This protein binds this small molecule.
Small molecule (SMILES): CCO/N=C/c1ccc(OCC[C@@H](C)CCN2CCN(c3ccnc(N)c3)C2=O)cc1

Binding-site contacts:
Ligand atom CAI contacts residue PHE155 of chain 48.A at 3.1 Å (hydrophobic).
Ligand atom CAZ contacts residue VAL192 of chain 48.A at 3.6 Å (hydrophobic).
Ligand atom CAA contacts residue TYR153 of chain 48.A at 3.9 Å (hydrophobic).
Ligand atom CAJ contacts residue VAL192 of chain 48.A at 3.7 Å (hydrophobic).
Ligand atom NAC contacts residue ALA275 of chain 48.A at 3.5 Å.
Ligand atom CAF contacts residue GLN202 of chain 48.A at 3.5 Å.
Ligand atom NBE contacts residue TRP203 of chain 48.A at 3.8 Å.
Ligand atom CAY contacts residue THR114 of chain 48.A at 3.8 Å.
Ligand atom CAH contacts residue VAL192 of chain 48.A at 3.5 Å (hydrophobic).
Ligand atom CAG contacts residue ASN228 of chain 48.A at 3.3 Å.
Ligand atom CAL contacts residue THR114 of chain 48.A at 3.8 Å.
Ligand atom OAW contacts residue ILE111 of chain 48.A at 3.2 Å.
Ligand atom NAT contacts residue PHE155 of chain 48.A at 3.6 Å.
Ligand atom CAH contacts residue PHE135 of chain 48.A at 3.4 Å (hydrophobic).
Ligand atom CAR contacts residue TYR201 of chain 48.A at 3.2 Å (hydrophobic).
Ligand atom NAC contacts residue THR114 of chain 48.A at 3.1 Å (h-bond).
Ligand atom CAM contacts residue PHE155 of chain 48.A at 3.8 Å (hydrophobic).
Ligand atom CAS contacts residue TYR201 of chain 48.A at 3.7 Å (hydrophobic).
Ligand atom CAJ contacts residue PHE135 of chain 48.A at 3.1 Å (hydrophobic).
Ligand atom OAW contacts residue MET195 of chain 48.A at 3.5 Å.
Ligand atom CBA contacts residue ILE111 of chain 48.A at 3.7 Å (hydrophobic).
Ligand atom CBB contacts residue ASN228 of chain 48.A at 3.7 Å.
Ligand atom CAS contacts residue ASN228 of chain 48.A at 3.8 Å.
Ligand atom CAR contacts residue ASN228 of chain 48.A at 3.7 Å.
Ligand atom CAG contacts residue GLN202 of chain 48.A at 3.5 Å.
Ligand atom OAV contacts residue VAL190 of chain 48.A at 3.9 Å.
Ligand atom CAB contacts residue PHE135 of chain 48.A at 3.8 Å (hydrophobic).
Ligand atom CAA contacts residue PRO177 of chain 48.A at 3.5 Å (hydrophobic).
Ligand atom CAQ contacts residue ILE113 of chain 48.A at 3.9 Å (hydrophobic).
Ligand atom CAA contacts residue VAL179 of chain 48.A at 3.1 Å (hydrophobic).
Ligand atom CAM contacts residue PRO177 of chain 48.A at 3.6 Å (hydrophobic).
Ligand atom CAK contacts residue PHE155 of chain 48.A at 2.9 Å (hydrophobic).
Ligand atom CAE contacts residue PHE137 of chain 48.A at 3.9 Å (hydrophobic).
Ligand atom CAF contacts residue ASN228 of chain 48.A at 3.8 Å.
Ligand atom OAD contacts residue ILE113 of chain 48.A at 3.1 Å (h-bond).
Ligand atom CAN contacts residue PHE135 of chain 48.A at 3.4 Å (hydrophobic).
Ligand atom OAD contacts residue ASP112 of chain 48.A at 3.4 Å.
Ligand atom CAA contacts residue SER178 of chain 48.A at 3.5 Å.
Ligand atom CAB contacts residue PHE131 of chain 48.A at 3.8 Å (hydrophobic).
Ligand atom CAF contacts residue TRP203 of chain 48.A at 3.7 Å (hydrophobic).

Sequence of chain 48.A:
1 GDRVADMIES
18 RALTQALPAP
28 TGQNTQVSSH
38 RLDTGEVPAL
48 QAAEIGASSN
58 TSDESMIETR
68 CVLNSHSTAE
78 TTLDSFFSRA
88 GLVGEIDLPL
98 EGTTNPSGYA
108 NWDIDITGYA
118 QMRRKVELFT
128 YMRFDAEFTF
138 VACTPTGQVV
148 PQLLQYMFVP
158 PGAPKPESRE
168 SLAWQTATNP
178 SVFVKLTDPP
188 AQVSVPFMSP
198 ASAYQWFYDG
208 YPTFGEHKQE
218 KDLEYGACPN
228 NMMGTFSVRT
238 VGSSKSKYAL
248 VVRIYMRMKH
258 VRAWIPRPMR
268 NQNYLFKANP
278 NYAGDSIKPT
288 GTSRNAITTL

Sequence of chain 49.C:
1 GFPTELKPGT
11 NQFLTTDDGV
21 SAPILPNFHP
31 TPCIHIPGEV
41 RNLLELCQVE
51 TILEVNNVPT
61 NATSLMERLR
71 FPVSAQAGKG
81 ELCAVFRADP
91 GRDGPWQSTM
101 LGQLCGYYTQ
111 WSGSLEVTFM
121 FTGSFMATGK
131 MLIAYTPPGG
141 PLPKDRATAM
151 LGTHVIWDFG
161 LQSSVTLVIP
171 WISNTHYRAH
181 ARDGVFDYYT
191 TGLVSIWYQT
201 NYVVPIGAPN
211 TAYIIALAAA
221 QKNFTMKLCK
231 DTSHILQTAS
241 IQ

Sequence of chain 48.C:
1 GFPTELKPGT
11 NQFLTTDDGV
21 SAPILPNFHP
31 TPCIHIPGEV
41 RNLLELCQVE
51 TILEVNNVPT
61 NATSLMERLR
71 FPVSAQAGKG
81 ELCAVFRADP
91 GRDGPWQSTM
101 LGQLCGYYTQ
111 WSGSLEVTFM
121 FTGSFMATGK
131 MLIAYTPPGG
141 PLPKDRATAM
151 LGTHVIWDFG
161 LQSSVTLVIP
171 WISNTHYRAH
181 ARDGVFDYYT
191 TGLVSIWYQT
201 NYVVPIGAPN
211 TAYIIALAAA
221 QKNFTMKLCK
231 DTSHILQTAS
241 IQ